Sequence of chain 1.A:
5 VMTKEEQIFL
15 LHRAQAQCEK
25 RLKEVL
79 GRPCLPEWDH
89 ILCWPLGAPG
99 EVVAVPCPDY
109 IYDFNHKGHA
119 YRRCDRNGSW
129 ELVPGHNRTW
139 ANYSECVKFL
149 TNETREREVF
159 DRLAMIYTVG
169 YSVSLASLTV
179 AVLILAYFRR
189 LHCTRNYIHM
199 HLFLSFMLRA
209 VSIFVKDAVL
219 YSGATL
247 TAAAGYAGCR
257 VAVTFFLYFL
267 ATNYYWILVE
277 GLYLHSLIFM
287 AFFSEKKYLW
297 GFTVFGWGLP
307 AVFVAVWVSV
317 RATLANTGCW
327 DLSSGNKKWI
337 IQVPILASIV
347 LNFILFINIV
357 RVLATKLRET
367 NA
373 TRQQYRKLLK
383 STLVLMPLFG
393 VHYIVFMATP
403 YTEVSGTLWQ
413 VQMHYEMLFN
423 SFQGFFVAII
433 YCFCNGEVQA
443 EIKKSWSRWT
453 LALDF

A protein and the small-molecule ligand that binds it are described below.
Small molecule (SMILES): CC(C)CCC[C@@H](C)[C@H]1CC[C@H]2[C@@H]3CC=C4C[C@@H](O)CC[C@]4(C)[C@H]3CC[C@]12C

Binding-site contacts:
Ligand atom C19 contacts residue ARG357 of chain 1.A at 3.8 Å.
Ligand atom C26 contacts residue VAL393 of chain 1.A at 3.7 Å (hydrophobic).
Ligand atom C4 contacts residue ARG357 of chain 1.A at 4.4 Å.
Ligand atom C19 contacts residue VAL356 of chain 1.A at 3.3 Å (hydrophobic).
Ligand atom C27 contacts residue MET388 of chain 1.A at 4.0 Å (hydrophobic).
Ligand atom C2 contacts residue ALA360 of chain 1.A at 3.8 Å (hydrophobic).
Ligand atom C19 contacts residue ALA360 of chain 1.A at 3.7 Å (hydrophobic).
Ligand atom C25 contacts residue MET388 of chain 1.A at 4.3 Å (hydrophobic).
Ligand atom C1 contacts residue ALA360 of chain 1.A at 4.4 Å (hydrophobic).
Ligand atom C18 contacts residue VAL356 of chain 1.A at 4.3 Å (hydrophobic).
Ligand atom C25 contacts residue VAL393 of chain 1.A at 3.8 Å (hydrophobic).